Binding-site contacts:
Ligand atom CB contacts residue TYR471 of chain 1.B at 3.5 Å (hydrophobic).
Ligand atom OXT contacts residue THR501 of chain 1.B at 2.7 Å (h-bond).
Ligand atom CG contacts residue TYR471 of chain 1.B at 4.0 Å (hydrophobic).
Ligand atom CB contacts residue LEU671 of chain 1.B at 4.0 Å (hydrophobic).
Ligand atom CA contacts residue GLU726 of chain 1.B at 3.3 Å.
Ligand atom O contacts residue TYR471 of chain 1.B at 3.5 Å.
Ligand atom OE2 contacts residue LEU671 of chain 1.B at 4.0 Å.
Ligand atom OXT contacts residue LEU500 of chain 1.B at 3.4 Å.
Ligand atom OE1 contacts residue THR676 of chain 1.B at 3.6 Å (h-bond).
Ligand atom OE2 contacts residue SER675 of chain 1.B at 3.3 Å (h-bond).
Ligand atom N contacts residue GLU726 of chain 1.B at 3.6 Å (salt-bridge).
Ligand atom CD contacts residue LEU671 of chain 1.B at 3.8 Å (hydrophobic).
Ligand atom OXT contacts residue PRO499 of chain 1.B at 3.3 Å (h-bond).
Ligand atom C contacts residue ARG506 of chain 1.B at 3.6 Å.
Ligand atom O contacts residue SER675 of chain 1.B at 3.0 Å (h-bond).
Ligand atom CD contacts residue THR676 of chain 1.B at 3.8 Å.
Ligand atom N contacts residue THR501 of chain 1.B at 3.6 Å (h-bond).
Ligand atom CD contacts residue GLU726 of chain 1.B at 3.0 Å.
Ligand atom OE2 contacts residue THR676 of chain 1.B at 3.4 Å (h-bond).
Ligand atom N contacts residue TYR753 of chain 1.B at 3.4 Å.
Ligand atom OE1 contacts residue GLU726 of chain 1.B at 3.2 Å (salt-bridge).
Ligand atom C contacts residue TYR471 of chain 1.B at 3.8 Å (hydrophobic).
Ligand atom O contacts residue ARG506 of chain 1.B at 2.9 Å (salt-bridge).
Ligand atom C contacts residue PRO499 of chain 1.B at 4.0 Å (hydrophobic).
Ligand atom N contacts residue PRO499 of chain 1.B at 3.0 Å (h-bond).
Ligand atom CG contacts residue GLU726 of chain 1.B at 3.3 Å.
Ligand atom OE2 contacts residue GLY674 of chain 1.B at 3.7 Å.
Ligand atom CB contacts residue GLU726 of chain 1.B at 3.8 Å.
Ligand atom CB contacts residue SER675 of chain 1.B at 4.1 Å.
Ligand atom N contacts residue TYR471 of chain 1.B at 4.0 Å.
Ligand atom CA contacts residue THR501 of chain 1.B at 3.7 Å.
Ligand atom O contacts residue GLY674 of chain 1.B at 3.8 Å.
Ligand atom OXT contacts residue ARG506 of chain 1.B at 3.1 Å (salt-bridge).
Ligand atom C contacts residue SER675 of chain 1.B at 3.6 Å.
Ligand atom OE1 contacts residue LEU725 of chain 1.B at 4.0 Å.
Ligand atom CG contacts residue LEU671 of chain 1.B at 3.7 Å (hydrophobic).
Ligand atom OXT contacts residue TYR471 of chain 1.B at 3.8 Å.
Ligand atom OE2 contacts residue GLU726 of chain 1.B at 3.3 Å (salt-bridge).
Ligand atom CA contacts residue SER675 of chain 1.B at 4.0 Å.
Ligand atom C contacts residue THR501 of chain 1.B at 3.8 Å.

A protein and the small-molecule ligand that binds it are described below.
Small molecule (SMILES): N[C@@H](CCC(=O)O)C(=O)O

Sequence of chain 1.B:
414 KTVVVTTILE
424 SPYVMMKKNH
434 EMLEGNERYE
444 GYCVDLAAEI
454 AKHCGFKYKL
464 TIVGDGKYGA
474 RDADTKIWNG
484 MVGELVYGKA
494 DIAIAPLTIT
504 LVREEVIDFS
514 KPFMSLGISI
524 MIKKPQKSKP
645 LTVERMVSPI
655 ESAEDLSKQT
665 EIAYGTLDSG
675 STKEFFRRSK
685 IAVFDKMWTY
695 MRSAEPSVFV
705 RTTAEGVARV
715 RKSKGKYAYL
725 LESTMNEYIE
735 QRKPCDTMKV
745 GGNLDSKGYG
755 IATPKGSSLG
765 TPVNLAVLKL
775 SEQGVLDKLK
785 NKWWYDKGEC